Sequence of chain 1.C:
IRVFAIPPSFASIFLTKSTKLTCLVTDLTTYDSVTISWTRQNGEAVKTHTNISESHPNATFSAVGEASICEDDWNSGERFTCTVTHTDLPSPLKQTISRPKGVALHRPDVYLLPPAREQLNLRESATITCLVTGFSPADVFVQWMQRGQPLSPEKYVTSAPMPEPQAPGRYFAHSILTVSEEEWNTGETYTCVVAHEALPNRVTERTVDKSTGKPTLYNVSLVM

This protein binds this small molecule.
Small molecule (SMILES): CC(=O)N[C@@H]1[C@@H](O)[C@H](O)[C@@H](CO)O[C@H]1O

Sequence of chain 1.B:
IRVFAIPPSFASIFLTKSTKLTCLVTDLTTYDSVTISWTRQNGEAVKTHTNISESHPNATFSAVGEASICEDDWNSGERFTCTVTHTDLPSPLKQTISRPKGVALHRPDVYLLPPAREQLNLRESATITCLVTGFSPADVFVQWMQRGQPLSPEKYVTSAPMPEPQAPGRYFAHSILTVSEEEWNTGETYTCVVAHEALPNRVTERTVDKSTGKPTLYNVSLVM

Binding-site contacts:
Ligand atom C7 contacts residue ASN335 of chain 1.C at 3.7 Å.
Ligand atom C5 contacts residue ASN335 of chain 1.C at 3.7 Å.
Ligand atom C6 contacts residue NAG1 of chain 1.G at 4.0 Å.
Ligand atom O6 contacts residue SER337 of chain 1.C at 3.5 Å (h-bond).
Ligand atom O7 contacts residue ASN335 of chain 1.C at 4.2 Å.
Ligand atom C2 contacts residue ASN335 of chain 1.C at 2.4 Å.
Ligand atom C5 contacts residue NAG1 of chain 1.G at 3.9 Å.
Ligand atom O4 contacts residue NAG1 of chain 1.G at 4.2 Å.
Ligand atom C4 contacts residue ASN335 of chain 1.C at 4.2 Å.
Ligand atom C3 contacts residue ASN335 of chain 1.C at 3.7 Å.
Ligand atom C6 contacts residue SER337 of chain 1.C at 4.2 Å.
Ligand atom N2 contacts residue ASN335 of chain 1.C at 2.8 Å (h-bond).
Ligand atom C1 contacts residue ASN335 of chain 1.C at 1.4 Å.
Ligand atom O5 contacts residue ASN335 of chain 1.C at 2.4 Å (h-bond).
Ligand atom C6 contacts residue SER337 of chain 1.B at 4.5 Å.